Binding-site contacts:
Ligand atom C3 contacts residue ASN114 of chain 1.N at 3.8 Å.
Ligand atom C8 contacts residue GLU119 of chain 1.N at 3.9 Å.
Ligand atom C5 contacts residue ASN114 of chain 1.N at 3.7 Å.
Ligand atom C7 contacts residue ASN114 of chain 1.N at 3.0 Å.
Ligand atom C1 contacts residue ASN114 of chain 1.N at 1.5 Å.
Ligand atom C2 contacts residue ASN114 of chain 1.N at 2.5 Å.
Ligand atom C4 contacts residue ASN114 of chain 1.N at 4.3 Å.
Ligand atom C8 contacts residue ASN114 of chain 1.N at 2.9 Å.
Ligand atom N2 contacts residue ASN114 of chain 1.N at 2.9 Å (h-bond).
Ligand atom C8 contacts residue MET115 of chain 1.N at 3.8 Å (hydrophobic).
Ligand atom O7 contacts residue ASN114 of chain 1.N at 3.4 Å (h-bond).
Ligand atom O5 contacts residue ASN114 of chain 1.N at 2.5 Å (h-bond).

This protein binds this small molecule.
Small molecule (SMILES): CC(=O)N[C@@H]1[C@@H](O)[C@H](O)[C@@H](CO)O[C@H]1O

Sequence of chain 1.N:
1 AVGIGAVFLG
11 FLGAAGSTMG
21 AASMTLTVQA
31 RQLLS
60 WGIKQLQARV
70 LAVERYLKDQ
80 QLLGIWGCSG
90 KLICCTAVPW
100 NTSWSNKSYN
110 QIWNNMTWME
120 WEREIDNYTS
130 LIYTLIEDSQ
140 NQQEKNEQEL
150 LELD